The protein below binds the small molecule below.
Small molecule (SMILES): Nc1ncnc2c1ncn2[C@@H]1O[C@H](COP(=O)=O)[C@@H](O[P](=O)(O)OC[C@H]2O[C@@H](n3cnc4c(N)ncnc43)[C@H](O)[C@@H]2O[P](=O)(O)OC[C@H]2O[C@@H](n3cnc4c(N)ncnc43)[C@H](O)[C@@H]2O[P](=O)(O)OC[C@H]2O[C@@H](n3ccc(=O)[nH]c3=O)[C@H](O)[C@@H]2O[P](=O)(O)OC[C@H]2O[C@@H](n3ccc(=O)[nH]c3=O)[C@H](O)[C@@H]2O[P](=O)(O)OC[C@H]2O[C@@H](n3ccc(=O)[nH]c3=O)[C@H](O)[C@@H]2O)[C@H]1O

Sequence of chain 1.B:
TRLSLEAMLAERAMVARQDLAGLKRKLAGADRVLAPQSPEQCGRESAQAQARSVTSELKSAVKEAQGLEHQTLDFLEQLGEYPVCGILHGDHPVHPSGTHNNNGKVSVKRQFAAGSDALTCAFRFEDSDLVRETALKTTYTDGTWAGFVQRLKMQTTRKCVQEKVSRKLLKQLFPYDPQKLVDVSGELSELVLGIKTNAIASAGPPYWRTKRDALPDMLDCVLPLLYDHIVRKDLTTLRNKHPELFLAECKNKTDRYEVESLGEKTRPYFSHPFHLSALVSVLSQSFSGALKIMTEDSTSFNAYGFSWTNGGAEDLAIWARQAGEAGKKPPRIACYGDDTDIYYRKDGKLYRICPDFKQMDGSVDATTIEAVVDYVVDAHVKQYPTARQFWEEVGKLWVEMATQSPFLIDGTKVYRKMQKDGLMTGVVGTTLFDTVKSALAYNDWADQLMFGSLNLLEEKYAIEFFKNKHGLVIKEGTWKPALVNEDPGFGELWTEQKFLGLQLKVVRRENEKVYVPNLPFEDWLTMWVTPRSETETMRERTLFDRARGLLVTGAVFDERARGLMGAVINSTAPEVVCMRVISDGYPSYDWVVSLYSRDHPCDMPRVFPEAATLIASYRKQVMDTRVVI

Sequence of chain 1.A:
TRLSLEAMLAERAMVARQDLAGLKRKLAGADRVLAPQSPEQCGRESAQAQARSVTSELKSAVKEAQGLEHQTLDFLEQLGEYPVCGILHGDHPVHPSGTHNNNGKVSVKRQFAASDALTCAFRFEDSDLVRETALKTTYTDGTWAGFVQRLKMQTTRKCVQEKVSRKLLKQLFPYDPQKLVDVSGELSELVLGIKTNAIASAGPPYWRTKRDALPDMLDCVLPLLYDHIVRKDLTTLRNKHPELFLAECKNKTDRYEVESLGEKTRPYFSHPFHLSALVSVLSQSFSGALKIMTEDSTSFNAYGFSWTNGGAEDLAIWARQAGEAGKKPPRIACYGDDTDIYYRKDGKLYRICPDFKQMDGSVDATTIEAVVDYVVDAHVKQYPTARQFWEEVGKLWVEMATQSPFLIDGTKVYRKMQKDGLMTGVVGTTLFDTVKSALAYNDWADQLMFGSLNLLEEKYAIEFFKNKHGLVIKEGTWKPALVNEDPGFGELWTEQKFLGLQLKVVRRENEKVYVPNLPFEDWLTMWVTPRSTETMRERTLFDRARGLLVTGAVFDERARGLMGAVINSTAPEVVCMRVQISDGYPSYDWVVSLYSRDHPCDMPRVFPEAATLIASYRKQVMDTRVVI

Binding-site contacts:
Ligand atom O4' contacts residue GLN613 of chain 1.A at 3.1 Å.
Ligand atom O2' contacts residue THR584 of chain 1.A at 2.8 Å (h-bond).
Ligand atom O2 contacts residue A3 of chain 1.F at 3.4 Å (h-bond).
Ligand atom N1 contacts residue U6 of chain 1.F at 2.8 Å (h-bond).
Ligand atom OP1 contacts residue MET553 of chain 1.A at 3.3 Å.
Ligand atom O3' contacts residue ASP364 of chain 1.A at 2.7 Å (salt-bridge).
Ligand atom O4' contacts residue TYR362 of chain 1.A at 3.3 Å.
Ligand atom C1' contacts residue TYR362 of chain 1.A at 3.4 Å (hydrophobic).
Ligand atom O3' contacts residue MET553 of chain 1.A at 3.3 Å.
Ligand atom O4 contacts residue 2KH1 of chain 1.M at 3.2 Å (h-bond).
Ligand atom C1' contacts residue GLN613 of chain 1.A at 3.4 Å.
Ligand atom N6 contacts residue U8 of chain 1.F at 2.9 Å (h-bond).
Ligand atom O2 contacts residue THR457 of chain 1.A at 3.0 Å (h-bond).
Ligand atom N3 contacts residue A5 of chain 1.F at 2.9 Å (h-bond).
Ligand atom N3 contacts residue A4 of chain 1.F at 2.7 Å (h-bond).
Ligand atom C2 contacts residue U6 of chain 1.F at 3.4 Å.
Ligand atom OP1 contacts residue ARG282 of chain 1.A at 2.6 Å (salt-bridge).
Ligand atom C2 contacts residue U7 of chain 1.F at 3.2 Å.
Ligand atom O5' contacts residue ARG558 of chain 1.A at 3.4 Å (salt-bridge).
Ligand atom O2 contacts residue A4 of chain 1.F at 3.4 Å.
Ligand atom O4 contacts residue A5 of chain 1.F at 2.8 Å (h-bond).
Ligand atom O4' contacts residue GLY580 of chain 1.A at 3.5 Å.
Ligand atom O2' contacts residue GLY580 of chain 1.A at 3.3 Å (h-bond).
Ligand atom N3 contacts residue A3 of chain 1.F at 2.9 Å (h-bond).
Ligand atom OP1 contacts residue ARG577 of chain 1.A at 3.2 Å (salt-bridge).
Ligand atom C2 contacts residue U8 of chain 1.F at 3.3 Å.
Ligand atom N1 contacts residue U8 of chain 1.F at 2.8 Å (h-bond).
Ligand atom C2 contacts residue A4 of chain 1.F at 3.4 Å.
Ligand atom O4 contacts residue A3 of chain 1.F at 3.1 Å (h-bond).
Ligand atom C4' contacts residue LEU526 of chain 1.A at 3.3 Å (hydrophobic).
Ligand atom N1 contacts residue U7 of chain 1.F at 2.7 Å (h-bond).
Ligand atom OP2 contacts residue ARG558 of chain 1.A at 2.8 Å (salt-bridge).
Ligand atom O2 contacts residue A5 of chain 1.F at 3.1 Å.
Ligand atom N6 contacts residue U6 of chain 1.F at 3.0 Å (h-bond).
Ligand atom OP1 contacts residue ASP365 of chain 1.A at 3.1 Å (salt-bridge).
Ligand atom O2' contacts residue ASP576 of chain 1.A at 2.9 Å (salt-bridge).
Ligand atom O4' contacts residue THR584 of chain 1.A at 3.4 Å.
Ligand atom N6 contacts residue U7 of chain 1.F at 3.0 Å (h-bond).
Ligand atom O4 contacts residue A4 of chain 1.F at 3.0 Å (h-bond).
Ligand atom C2 contacts residue A5 of chain 1.F at 3.4 Å.